Sequence of chain 7.C:
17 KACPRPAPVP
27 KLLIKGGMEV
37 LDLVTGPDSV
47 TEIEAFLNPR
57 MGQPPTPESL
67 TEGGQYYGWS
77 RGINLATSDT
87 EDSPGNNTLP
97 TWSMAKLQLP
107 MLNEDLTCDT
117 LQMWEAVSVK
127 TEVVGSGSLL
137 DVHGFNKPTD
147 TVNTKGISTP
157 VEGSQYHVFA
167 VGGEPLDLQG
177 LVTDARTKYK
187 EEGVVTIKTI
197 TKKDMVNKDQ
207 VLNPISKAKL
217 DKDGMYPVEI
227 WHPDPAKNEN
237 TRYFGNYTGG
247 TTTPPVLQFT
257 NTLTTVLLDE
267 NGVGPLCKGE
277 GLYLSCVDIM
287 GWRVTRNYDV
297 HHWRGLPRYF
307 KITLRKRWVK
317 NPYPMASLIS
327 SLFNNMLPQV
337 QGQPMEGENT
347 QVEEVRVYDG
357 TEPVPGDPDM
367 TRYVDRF

Sequence of chain 7.D:
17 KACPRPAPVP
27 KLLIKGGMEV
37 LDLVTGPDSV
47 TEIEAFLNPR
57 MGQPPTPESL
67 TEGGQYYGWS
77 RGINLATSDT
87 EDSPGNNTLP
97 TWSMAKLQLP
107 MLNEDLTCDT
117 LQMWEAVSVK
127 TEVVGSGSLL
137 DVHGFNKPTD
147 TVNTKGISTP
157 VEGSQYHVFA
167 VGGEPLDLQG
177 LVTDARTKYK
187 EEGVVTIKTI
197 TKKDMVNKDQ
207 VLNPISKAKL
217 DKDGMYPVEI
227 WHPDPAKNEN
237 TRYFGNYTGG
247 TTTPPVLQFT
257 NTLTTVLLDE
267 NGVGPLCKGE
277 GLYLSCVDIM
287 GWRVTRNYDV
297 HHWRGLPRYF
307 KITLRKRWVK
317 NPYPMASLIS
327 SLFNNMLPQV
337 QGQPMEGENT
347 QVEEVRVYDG

Binding-site contacts:
Ligand atom C3 contacts residue GLY78 of chain 7.C at 3.8 Å.
Ligand atom C7 contacts residue TYR72 of chain 7.C at 4.3 Å (hydrophobic).
Ligand atom C3 contacts residue ARG77 of chain 7.C at 4.3 Å.
Ligand atom C2 contacts residue GLY78 of chain 7.C at 4.0 Å.
Ligand atom O1B contacts residue TYR72 of chain 7.C at 4.2 Å.
Ligand atom C4 contacts residue HIS298 of chain 7.C at 3.9 Å.
Ligand atom O1A contacts residue ARG77 of chain 7.C at 2.9 Å (salt-bridge).
Ligand atom O4 contacts residue ILE79 of chain 7.C at 3.9 Å.
Ligand atom O1B contacts residue ARG77 of chain 7.C at 3.1 Å (salt-bridge).
Ligand atom O4 contacts residue TYR72 of chain 7.C at 4.0 Å.
Ligand atom O3 contacts residue GLY78 of chain 7.C at 3.5 Å.
Ligand atom C5 contacts residue TYR72 of chain 7.C at 3.5 Å (hydrophobic).
Ligand atom O8 contacts residue TYR72 of chain 7.C at 4.0 Å.
Ligand atom O1A contacts residue GLY78 of chain 7.C at 3.1 Å (h-bond).
Ligand atom C1 contacts residue ARG77 of chain 7.C at 3.4 Å.
Ligand atom O8 contacts residue ARG77 of chain 7.C at 3.5 Å (salt-bridge).
Ligand atom C8 contacts residue ARG77 of chain 7.C at 4.4 Å.
Ligand atom O4 contacts residue GLY78 of chain 7.C at 3.4 Å.
Ligand atom C11 contacts residue TYR72 of chain 7.C at 4.2 Å (hydrophobic).
Ligand atom C1 contacts residue TYR72 of chain 7.C at 4.3 Å (hydrophobic).
Ligand atom O1A contacts residue TYR72 of chain 7.C at 4.0 Å.
Ligand atom C6 contacts residue TYR72 of chain 7.C at 3.7 Å (hydrophobic).
Ligand atom O1B contacts residue SER89 of chain 7.C at 4.4 Å.
Ligand atom O10 contacts residue ASN293 of chain 7.C at 4.5 Å.
Ligand atom C11 contacts residue ASP85 of chain 7.D at 4.0 Å.
Ligand atom C3 contacts residue GLY78 of chain 7.C at 4.1 Å.
Ligand atom C1 contacts residue GLY78 of chain 7.C at 4.0 Å.
Ligand atom C3 contacts residue HIS298 of chain 7.C at 4.0 Å.
Ligand atom O6 contacts residue ASN93 of chain 7.C at 4.3 Å.
Ligand atom O4 contacts residue ASN80 of chain 7.C at 4.4 Å.
Ligand atom C4 contacts residue TYR72 of chain 7.C at 3.5 Å (hydrophobic).
Ligand atom C4 contacts residue GLY78 of chain 7.C at 3.5 Å.
Ligand atom C6 contacts residue ASN93 of chain 7.C at 3.9 Å.
Ligand atom O4 contacts residue THR291 of chain 7.C at 3.9 Å.
Ligand atom C10 contacts residue TYR72 of chain 7.C at 4.0 Å (hydrophobic).
Ligand atom N5 contacts residue TYR72 of chain 7.C at 2.9 Å (h-bond).
Ligand atom O4 contacts residue HIS298 of chain 7.C at 3.1 Å (h-bond).

A protein and the small-molecule ligand that binds it are described below.
Small molecule (SMILES): CC(=O)N[C@@H]1[C@@H](O[C@@H]2O[C@H](CO)[C@H](O)[C@H](O[C@]3(C(=O)O)C[C@H](O)[C@@H](NC(C)=O)[C@H]([C@H](O)[C@H](O)CO)O3)[C@H]2O)[C@H](O)[C@@H](CO[C@]2(C(=O)O)C[C@H](O)[C@@H](NC(C)=O)[C@H]([C@H](O)[C@H](O)CO)O2)O[C@H]1O